Sequence of chain 1.A:
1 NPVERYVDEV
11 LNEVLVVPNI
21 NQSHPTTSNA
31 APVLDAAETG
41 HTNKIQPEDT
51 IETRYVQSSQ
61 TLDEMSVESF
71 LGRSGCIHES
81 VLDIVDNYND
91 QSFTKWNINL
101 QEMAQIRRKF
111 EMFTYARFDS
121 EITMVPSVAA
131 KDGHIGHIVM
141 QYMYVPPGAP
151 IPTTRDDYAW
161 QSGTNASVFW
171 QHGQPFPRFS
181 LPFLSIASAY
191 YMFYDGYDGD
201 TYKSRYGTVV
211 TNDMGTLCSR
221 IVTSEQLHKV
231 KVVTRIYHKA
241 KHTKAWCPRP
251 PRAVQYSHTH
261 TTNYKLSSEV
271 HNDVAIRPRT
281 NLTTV

The small molecule below binds the protein below.
Small molecule (SMILES): Cc1cc(CCCOc2c(C)cc(-c3coc(C)n3)cc2C)on1

Sequence of chain 1.C:
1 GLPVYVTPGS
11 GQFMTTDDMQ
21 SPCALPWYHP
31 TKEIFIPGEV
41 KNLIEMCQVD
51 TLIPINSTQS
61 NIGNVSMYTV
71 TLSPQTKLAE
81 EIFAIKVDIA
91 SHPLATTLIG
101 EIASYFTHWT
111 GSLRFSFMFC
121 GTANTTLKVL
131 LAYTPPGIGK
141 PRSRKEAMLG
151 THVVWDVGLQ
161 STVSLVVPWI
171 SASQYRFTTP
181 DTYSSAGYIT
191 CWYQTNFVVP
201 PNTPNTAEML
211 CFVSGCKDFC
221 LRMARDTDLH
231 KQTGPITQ

Binding-site contacts:
Ligand atom C4B contacts residue LEU181 of chain 1.A at 3.8 Å (hydrophobic).
Ligand atom C6B contacts residue ILE98 of chain 1.A at 3.6 Å (hydrophobic).
Ligand atom O5A contacts residue ALA166 of chain 1.A at 3.9 Å.
Ligand atom CM2 contacts residue ILE122 of chain 1.A at 3.7 Å (hydrophobic).
Ligand atom C5 contacts residue MET214 of chain 1.A at 3.6 Å (hydrophobic).
Ligand atom O5A contacts residue PHE179 of chain 1.A at 3.7 Å.
Ligand atom C4A contacts residue TYR144 of chain 1.A at 3.8 Å (hydrophobic).
Ligand atom CM6 contacts residue TYR144 of chain 1.A at 3.7 Å (hydrophobic).
Ligand atom C2B contacts residue ILE122 of chain 1.A at 3.9 Å (hydrophobic).
Ligand atom CM6 contacts residue LEU181 of chain 1.A at 3.7 Å (hydrophobic).
Ligand atom C2A contacts residue PHE179 of chain 1.A at 3.3 Å (hydrophobic).
Ligand atom O5A contacts residue TYR144 of chain 1.A at 3.1 Å.
Ligand atom C1C contacts residue MET214 of chain 1.A at 3.7 Å (hydrophobic).
Ligand atom C1A contacts residue TYR144 of chain 1.A at 3.1 Å (hydrophobic).
Ligand atom C5B contacts residue TYR144 of chain 1.A at 3.6 Å (hydrophobic).
Ligand atom N3A contacts residue PHE179 of chain 1.A at 3.0 Å.
Ligand atom C4B contacts residue PHE179 of chain 1.A at 3.9 Å (hydrophobic).
Ligand atom C6B contacts residue LEU181 of chain 1.A at 3.3 Å (hydrophobic).
Ligand atom CM4 contacts residue TYR142 of chain 1.A at 3.1 Å (hydrophobic).
Ligand atom CM2 contacts residue ILE236 of chain 1.A at 4.0 Å (hydrophobic).
Ligand atom C2B contacts residue ILE98 of chain 1.A at 3.9 Å (hydrophobic).
Ligand atom CM4 contacts residue PHE179 of chain 1.A at 3.9 Å (hydrophobic).
Ligand atom N2 contacts residue MET214 of chain 1.A at 3.8 Å.
Ligand atom C3 contacts residue LEU100 of chain 1.A at 3.9 Å (hydrophobic).
Ligand atom N2 contacts residue LEU100 of chain 1.A at 3.8 Å.
Ligand atom C2A contacts residue TYR144 of chain 1.A at 3.7 Å (hydrophobic).
Ligand atom C2C contacts residue ILE98 of chain 1.A at 4.0 Å (hydrophobic).
Ligand atom O1B contacts residue ILE98 of chain 1.A at 2.9 Å.
Ligand atom O1 contacts residue MET214 of chain 1.A at 3.2 Å.
Ligand atom CM6 contacts residue LEU184 of chain 1.A at 3.4 Å (hydrophobic).
Ligand atom N3A contacts residue LEU217 of chain 1.A at 3.4 Å.
Ligand atom C4A contacts residue PHE179 of chain 1.A at 3.3 Å (hydrophobic).
Ligand atom O1 contacts residue LEU100 of chain 1.A at 4.0 Å.
Ligand atom C1B contacts residue ILE98 of chain 1.A at 3.6 Å (hydrophobic).
Ligand atom C5B contacts residue LEU181 of chain 1.A at 3.3 Å (hydrophobic).
Ligand atom C1B contacts residue LEU181 of chain 1.A at 3.8 Å (hydrophobic).
Ligand atom C4 contacts residue TYR190 of chain 1.A at 3.8 Å (hydrophobic).
Ligand atom CM3 contacts residue TYR190 of chain 1.A at 3.9 Å (hydrophobic).
Ligand atom CM4 contacts residue VAL168 of chain 1.A at 3.5 Å (hydrophobic).
Ligand atom C1A contacts residue PHE179 of chain 1.A at 3.5 Å (hydrophobic).